A small-molecule ligand and the protein it binds are described below.
Small molecule (SMILES): O=C1c2ccccc2C(=O)c2cc(S(=O)(=O)N3CCC[C@@H](C(=O)O)C3)c(O)cc21

Binding-site contacts:
Ligand atom C2 contacts residue GLY93 of chain 1.E at 3.5 Å.
Ligand atom C4 contacts residue TYR97 of chain 1.E at 4.1 Å (hydrophobic).
Ligand atom C6 contacts residue PRO67 of chain 1.E at 3.5 Å (hydrophobic).
Ligand atom O4 contacts residue SER278 of chain 1.E at 3.5 Å.
Ligand atom O5 contacts residue LYS283 of chain 1.E at 3.0 Å.
Ligand atom C18 contacts residue ASN89 of chain 1.E at 3.6 Å.
Ligand atom C19 contacts residue ALA282 of chain 1.E at 4.1 Å (hydrophobic).
Ligand atom C18 contacts residue ALA282 of chain 1.E at 3.9 Å (hydrophobic).
Ligand atom O6 contacts residue ASN89 of chain 1.E at 2.8 Å (h-bond).
Ligand atom O contacts residue HIS92 of chain 1.E at 3.7 Å.
Ligand atom C18 contacts residue THR64 of chain 1.E at 4.1 Å.
Ligand atom C3 contacts residue GLY93 of chain 1.E at 3.6 Å.
Ligand atom O4 contacts residue GLY279 of chain 1.E at 3.1 Å (h-bond).
Ligand atom O6 contacts residue THR64 of chain 1.E at 3.7 Å.
Ligand atom O5 contacts residue GLY279 of chain 1.E at 3.1 Å.
Ligand atom O contacts residue ASN89 of chain 1.E at 3.7 Å.
Ligand atom C12 contacts residue HIS92 of chain 1.E at 3.4 Å.
Ligand atom C2 contacts residue HIS92 of chain 1.E at 4.0 Å.
Ligand atom C14 contacts residue HIS92 of chain 1.E at 3.6 Å.
Ligand atom C5 contacts residue PRO67 of chain 1.E at 3.6 Å (hydrophobic).
Ligand atom C18 contacts residue HIS92 of chain 1.E at 3.8 Å.
Ligand atom C1 contacts residue HIS92 of chain 1.E at 3.7 Å.
Ligand atom C7 contacts residue PRO67 of chain 1.E at 3.8 Å (hydrophobic).
Ligand atom C2 contacts residue TYR97 of chain 1.E at 3.5 Å (hydrophobic).
Ligand atom C13 contacts residue HIS92 of chain 1.E at 3.8 Å.
Ligand atom C17 contacts residue LYS283 of chain 1.E at 3.9 Å.
Ligand atom O contacts residue HIS98 of chain 1.E at 3.5 Å.
Ligand atom C10 contacts residue ALA282 of chain 1.E at 3.9 Å (hydrophobic).
Ligand atom C contacts residue HIS92 of chain 1.E at 3.5 Å.
Ligand atom C1 contacts residue PRO67 of chain 1.E at 4.0 Å (hydrophobic).
Ligand atom O3 contacts residue HIS92 of chain 1.E at 2.9 Å (h-bond).
Ligand atom C19 contacts residue HIS92 of chain 1.E at 3.6 Å.
Ligand atom C3 contacts residue TYR97 of chain 1.E at 3.5 Å (hydrophobic).
Ligand atom O6 contacts residue ARG87 of chain 1.E at 3.9 Å.
Ligand atom S contacts residue GLY279 of chain 1.E at 3.8 Å.
Ligand atom C15 contacts residue HIS92 of chain 1.E at 3.8 Å.
Ligand atom C8 contacts residue HIS92 of chain 1.E at 3.9 Å.
Ligand atom C19 contacts residue ASN89 of chain 1.E at 3.7 Å.
Ligand atom C11 contacts residue ALA282 of chain 1.E at 3.8 Å (hydrophobic).
Ligand atom O3 contacts residue ASN89 of chain 1.E at 3.7 Å.

Sequence of chain 1.E:
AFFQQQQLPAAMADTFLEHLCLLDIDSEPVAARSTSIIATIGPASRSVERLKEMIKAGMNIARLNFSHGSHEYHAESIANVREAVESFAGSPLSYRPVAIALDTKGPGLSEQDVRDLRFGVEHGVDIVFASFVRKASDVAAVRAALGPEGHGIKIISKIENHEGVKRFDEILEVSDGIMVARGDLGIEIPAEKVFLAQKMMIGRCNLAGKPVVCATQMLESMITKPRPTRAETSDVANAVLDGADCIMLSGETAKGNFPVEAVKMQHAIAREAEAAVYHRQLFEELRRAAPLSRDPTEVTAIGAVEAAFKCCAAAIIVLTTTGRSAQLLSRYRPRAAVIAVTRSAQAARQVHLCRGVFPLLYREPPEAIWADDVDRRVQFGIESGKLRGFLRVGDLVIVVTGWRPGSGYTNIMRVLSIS